This small molecule binds to this protein.
Small molecule (SMILES): CC(=O)N[C@H]1[C@H](O[C@H]2[C@H](O)[C@@H](NC(C)=O)CO[C@@H]2CO)O[C@H](CO)[C@@H](O)[C@@H]1O

Binding-site contacts:
Ligand atom O7 contacts residue ASN389 of chain 1.G at 3.3 Å (h-bond).
Ligand atom O5 contacts residue SER391 of chain 1.G at 3.6 Å.
Ligand atom O5 contacts residue ASN389 of chain 1.G at 2.4 Å (h-bond).
Ligand atom C8 contacts residue ASN389 of chain 1.G at 4.4 Å.
Ligand atom C1 contacts residue SER391 of chain 1.G at 3.6 Å.
Ligand atom O6 contacts residue SER391 of chain 1.G at 4.2 Å.
Ligand atom C8 contacts residue THR376 of chain 1.G at 3.9 Å.
Ligand atom C1 contacts residue ASN389 of chain 1.G at 1.5 Å.
Ligand atom C5 contacts residue SER391 of chain 1.G at 3.8 Å.
Ligand atom C7 contacts residue ASN389 of chain 1.G at 3.3 Å.
Ligand atom O7 contacts residue NAG1 of chain 1.SA at 3.9 Å.
Ligand atom C2 contacts residue ASN389 of chain 1.G at 2.5 Å.
Ligand atom C7 contacts residue NAG1 of chain 1.SA at 4.2 Å.
Ligand atom C6 contacts residue SER391 of chain 1.G at 4.4 Å.
Ligand atom C4 contacts residue ASN389 of chain 1.G at 4.3 Å.
Ligand atom C8 contacts residue NAG1 of chain 1.SA at 3.3 Å.
Ligand atom C5 contacts residue ASN389 of chain 1.G at 3.7 Å.
Ligand atom C8 contacts residue THR375 of chain 1.G at 3.5 Å.
Ligand atom C3 contacts residue ASN389 of chain 1.G at 3.8 Å.
Ligand atom N2 contacts residue ASN389 of chain 1.G at 3.0 Å (h-bond).

Sequence of chain 1.G:
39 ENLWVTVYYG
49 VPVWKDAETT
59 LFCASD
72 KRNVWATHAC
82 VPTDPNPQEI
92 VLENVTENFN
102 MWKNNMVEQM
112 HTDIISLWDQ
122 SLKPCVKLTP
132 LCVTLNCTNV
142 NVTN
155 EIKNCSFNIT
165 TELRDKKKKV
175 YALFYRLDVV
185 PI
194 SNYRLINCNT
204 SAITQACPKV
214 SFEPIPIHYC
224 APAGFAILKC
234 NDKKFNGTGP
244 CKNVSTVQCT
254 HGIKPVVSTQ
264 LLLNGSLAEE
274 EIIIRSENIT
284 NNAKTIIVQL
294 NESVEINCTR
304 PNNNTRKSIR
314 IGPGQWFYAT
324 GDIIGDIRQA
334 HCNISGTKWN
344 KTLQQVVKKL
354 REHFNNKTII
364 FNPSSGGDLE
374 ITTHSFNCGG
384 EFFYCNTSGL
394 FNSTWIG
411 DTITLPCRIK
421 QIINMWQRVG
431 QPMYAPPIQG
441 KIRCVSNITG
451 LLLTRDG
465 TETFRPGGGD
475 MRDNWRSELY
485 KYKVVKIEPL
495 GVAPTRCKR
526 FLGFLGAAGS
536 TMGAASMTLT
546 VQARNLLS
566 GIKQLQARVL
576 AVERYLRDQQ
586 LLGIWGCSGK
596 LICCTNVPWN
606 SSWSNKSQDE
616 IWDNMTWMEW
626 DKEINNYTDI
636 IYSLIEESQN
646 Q